Sequence of chain 9.F:
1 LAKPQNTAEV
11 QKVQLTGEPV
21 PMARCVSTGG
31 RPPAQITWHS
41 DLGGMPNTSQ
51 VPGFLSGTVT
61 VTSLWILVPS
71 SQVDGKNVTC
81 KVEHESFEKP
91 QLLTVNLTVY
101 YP

Binding-site contacts:
Ligand atom C1 contacts residue ASN77 of chain 9.F at 1.5 Å.
Ligand atom C5 contacts residue ASN77 of chain 9.F at 3.7 Å.
Ligand atom O7 contacts residue ASN77 of chain 9.F at 2.3 Å (h-bond).
Ligand atom O6 contacts residue THR94 of chain 9.F at 4.0 Å.
Ligand atom O5 contacts residue THR94 of chain 9.F at 3.8 Å.
Ligand atom C2 contacts residue NAG1 of chain 9.L at 4.3 Å.
Ligand atom C3 contacts residue ASN77 of chain 9.F at 3.7 Å.
Ligand atom N2 contacts residue ASN77 of chain 9.F at 2.8 Å (h-bond).
Ligand atom O5 contacts residue ASN77 of chain 9.F at 2.4 Å (h-bond).
Ligand atom C7 contacts residue NAG1 of chain 9.L at 4.3 Å.
Ligand atom C8 contacts residue ASN77 of chain 9.F at 4.1 Å.
Ligand atom O5 contacts residue NAG1 of chain 9.L at 4.2 Å.
Ligand atom C1 contacts residue NAG1 of chain 9.L at 3.4 Å.
Ligand atom N2 contacts residue NAG1 of chain 9.L at 4.2 Å.
Ligand atom C4 contacts residue ASN77 of chain 9.F at 4.2 Å.
Ligand atom C2 contacts residue ASN77 of chain 9.F at 2.3 Å.
Ligand atom C7 contacts residue ASN77 of chain 9.F at 2.7 Å.
Ligand atom C8 contacts residue NAG1 of chain 9.L at 4.3 Å.
Ligand atom C5 contacts residue NAG1 of chain 9.L at 4.5 Å.
Ligand atom C6 contacts residue THR94 of chain 9.F at 4.0 Å.

A small-molecule ligand and the protein it binds are described below.
Small molecule (SMILES): CC(=O)N[C@H]1[C@H](O[C@H]2[C@H](O)[C@@H](NC(C)=O)CO[C@@H]2CO)O[C@H](CO)[C@@H](O)[C@@H]1O